Sequence of chain 1.E:
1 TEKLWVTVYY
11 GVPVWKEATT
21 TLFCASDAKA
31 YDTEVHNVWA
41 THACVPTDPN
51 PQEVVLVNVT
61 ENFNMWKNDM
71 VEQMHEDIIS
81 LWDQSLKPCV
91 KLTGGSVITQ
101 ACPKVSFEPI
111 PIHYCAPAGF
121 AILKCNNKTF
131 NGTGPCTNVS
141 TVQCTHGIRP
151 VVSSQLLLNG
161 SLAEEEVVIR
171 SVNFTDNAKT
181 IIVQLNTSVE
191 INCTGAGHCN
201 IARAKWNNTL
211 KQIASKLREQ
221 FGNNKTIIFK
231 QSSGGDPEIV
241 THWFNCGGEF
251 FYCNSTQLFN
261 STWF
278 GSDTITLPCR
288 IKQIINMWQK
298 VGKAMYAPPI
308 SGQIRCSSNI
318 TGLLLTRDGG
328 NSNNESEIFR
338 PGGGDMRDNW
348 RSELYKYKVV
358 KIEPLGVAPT

A protein and the small-molecule ligand that binds it are described below.
Small molecule (SMILES): CC(=O)N[C@@H]1[C@@H](O)[C@H](O)[C@@H](CO)O[C@H]1O

Binding-site contacts:
Ligand atom O5 contacts residue ASN131 of chain 1.E at 2.4 Å (h-bond).
Ligand atom N2 contacts residue THR133 of chain 1.E at 3.8 Å.
Ligand atom C2 contacts residue ASN131 of chain 1.E at 2.7 Å.
Ligand atom N2 contacts residue ASN131 of chain 1.E at 3.1 Å (h-bond).
Ligand atom O3 contacts residue PRO135 of chain 1.E at 4.2 Å.
Ligand atom O7 contacts residue ASN131 of chain 1.E at 3.0 Å (h-bond).
Ligand atom C1 contacts residue ASN131 of chain 1.E at 1.4 Å.
Ligand atom C3 contacts residue ASN131 of chain 1.E at 3.9 Å.
Ligand atom C7 contacts residue ASN131 of chain 1.E at 3.1 Å.
Ligand atom C7 contacts residue PRO135 of chain 1.E at 4.4 Å (hydrophobic).
Ligand atom C4 contacts residue ASN131 of chain 1.E at 4.3 Å.
Ligand atom O7 contacts residue PHE130 of chain 1.E at 3.6 Å.
Ligand atom O7 contacts residue PRO135 of chain 1.E at 4.0 Å.
Ligand atom O6 contacts residue ASN131 of chain 1.E at 4.4 Å.
Ligand atom O5 contacts residue THR133 of chain 1.E at 4.3 Å.
Ligand atom O7 contacts residue ASN127 of chain 1.E at 4.2 Å.
Ligand atom C8 contacts residue ASN131 of chain 1.E at 3.9 Å.
Ligand atom C1 contacts residue THR133 of chain 1.E at 3.8 Å.
Ligand atom C5 contacts residue ASN131 of chain 1.E at 3.6 Å.
Ligand atom C2 contacts residue THR133 of chain 1.E at 3.5 Å.
Ligand atom N2 contacts residue PRO135 of chain 1.E at 4.2 Å.